Binding-site contacts:
Ligand atom C1S contacts residue PHE4 of chain 1.C at 3.3 Å (hydrophobic).
Ligand atom O3G contacts residue GLN27 of chain 1.A at 3.7 Å.
Ligand atom N6 contacts residue GLU91 of chain 1.A at 3.2 Å (salt-bridge).
Ligand atom NS contacts residue ARG142 of chain 1.A at 3.9 Å.
Ligand atom O2G contacts residue GLY26 of chain 1.A at 2.9 Å.
Ligand atom C4' contacts residue VAL31 of chain 1.A at 3.7 Å (hydrophobic).
Ligand atom O2B contacts residue GLY25 of chain 1.A at 3.4 Å (h-bond).
Ligand atom C2 contacts residue MET93 of chain 1.A at 3.3 Å (hydrophobic).
Ligand atom C2 contacts residue PHE92 of chain 1.A at 3.6 Å (hydrophobic).
Ligand atom O5' contacts residue VAL31 of chain 1.A at 3.9 Å.
Ligand atom NS contacts residue PHE4 of chain 1.C at 1.5 Å.
Ligand atom C4 contacts residue LEU145 of chain 1.A at 3.8 Å (hydrophobic).
Ligand atom O2S contacts residue ASP138 of chain 1.A at 3.6 Å.
Ligand atom C6 contacts residue ALA44 of chain 1.A at 3.9 Å (hydrophobic).
Ligand atom O1A contacts residue LYS46 of chain 1.A at 3.4 Å (salt-bridge).
Ligand atom N6 contacts residue ALA44 of chain 1.A at 3.5 Å.
Ligand atom C5' contacts residue VAL31 of chain 1.A at 3.2 Å (hydrophobic).
Ligand atom N6 contacts residue THR90 of chain 1.A at 3.6 Å.
Ligand atom C1S contacts residue TYR28 of chain 1.A at 3.9 Å (hydrophobic).
Ligand atom C5' contacts residue GLY24 of chain 1.A at 3.9 Å.
Ligand atom O2G contacts residue GLN27 of chain 1.A at 3.3 Å (h-bond).
Ligand atom N1 contacts residue MET93 of chain 1.A at 3.2 Å (h-bond).
Ligand atom O2A contacts residue LYS46 of chain 1.A at 3.9 Å.
Ligand atom O2S contacts residue ARG142 of chain 1.A at 3.7 Å.
Ligand atom O2' contacts residue ASN97 of chain 1.A at 2.7 Å (h-bond).
Ligand atom O3' contacts residue ASN97 of chain 1.A at 3.9 Å.
Ligand atom C5 contacts residue LEU145 of chain 1.A at 3.8 Å (hydrophobic).
Ligand atom O4' contacts residue LEU23 of chain 1.A at 3.7 Å.
Ligand atom O2S contacts residue PHE4 of chain 1.C at 3.6 Å.
Ligand atom N1 contacts residue PHE92 of chain 1.A at 3.8 Å.
Ligand atom NS contacts residue ASP138 of chain 1.A at 3.8 Å.
Ligand atom C2S contacts residue PHE4 of chain 1.C at 2.6 Å (hydrophobic).
Ligand atom O1A contacts residue VAL31 of chain 1.A at 3.5 Å.
Ligand atom O2G contacts residue GLY25 of chain 1.A at 3.4 Å (h-bond).
Ligand atom O1A contacts residue GLY29 of chain 1.A at 3.7 Å.
Ligand atom N3 contacts residue LEU23 of chain 1.A at 3.4 Å.
Ligand atom C2 contacts residue LEU23 of chain 1.A at 4.0 Å (hydrophobic).
Ligand atom N9 contacts residue LEU23 of chain 1.A at 4.0 Å.
Ligand atom C4 contacts residue LEU23 of chain 1.A at 3.7 Å (hydrophobic).
Ligand atom O4' contacts residue VAL31 of chain 1.A at 3.2 Å.

A protein and the small-molecule ligand that binds it are described below.
Small molecule (SMILES): NC(=O)CS[P](=O)(O)O[P](=O)(O)O[P](=O)(O)OC[C@H]1O[C@@H](n2cnc3c(N)ncnc32)[C@H](O)[C@@H]1O

Sequence of chain 1.A:
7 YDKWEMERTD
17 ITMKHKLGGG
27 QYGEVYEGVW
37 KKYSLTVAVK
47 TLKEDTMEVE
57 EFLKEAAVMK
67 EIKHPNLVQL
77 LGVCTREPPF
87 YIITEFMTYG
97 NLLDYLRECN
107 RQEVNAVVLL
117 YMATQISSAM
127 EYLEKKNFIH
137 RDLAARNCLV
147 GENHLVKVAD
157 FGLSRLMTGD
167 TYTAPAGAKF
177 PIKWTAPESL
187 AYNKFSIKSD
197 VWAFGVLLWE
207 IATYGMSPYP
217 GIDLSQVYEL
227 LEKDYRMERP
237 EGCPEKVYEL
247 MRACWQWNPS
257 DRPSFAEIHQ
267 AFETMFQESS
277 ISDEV

Sequence of chain 1.C:
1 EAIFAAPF